The protein below binds the small molecule below.
Small molecule (SMILES): CC(=O)N[C@@H]1[C@@H](O)[C@H](O)[C@@H](CO)O[C@H]1O

Binding-site contacts:
Ligand atom C4 contacts residue ASN165 of chain 1.C at 4.3 Å.
Ligand atom C1 contacts residue ASN165 of chain 1.C at 1.4 Å.
Ligand atom C8 contacts residue ASN165 of chain 1.C at 3.4 Å.
Ligand atom C3 contacts residue ASN165 of chain 1.C at 3.8 Å.
Ligand atom O6 contacts residue THR167 of chain 1.C at 4.1 Å.
Ligand atom C5 contacts residue ASN165 of chain 1.C at 3.7 Å.
Ligand atom C7 contacts residue ASN165 of chain 1.C at 3.8 Å.
Ligand atom C2 contacts residue ASN165 of chain 1.C at 2.5 Å.
Ligand atom O3 contacts residue GLU132 of chain 1.C at 4.1 Å.
Ligand atom N2 contacts residue ASN165 of chain 1.C at 2.9 Å (h-bond).
Ligand atom C6 contacts residue THR167 of chain 1.C at 4.3 Å.
Ligand atom O6 contacts residue GLN115 of chain 1.C at 3.9 Å.
Ligand atom O5 contacts residue ASN165 of chain 1.C at 2.4 Å (h-bond).

Sequence of chain 1.C:
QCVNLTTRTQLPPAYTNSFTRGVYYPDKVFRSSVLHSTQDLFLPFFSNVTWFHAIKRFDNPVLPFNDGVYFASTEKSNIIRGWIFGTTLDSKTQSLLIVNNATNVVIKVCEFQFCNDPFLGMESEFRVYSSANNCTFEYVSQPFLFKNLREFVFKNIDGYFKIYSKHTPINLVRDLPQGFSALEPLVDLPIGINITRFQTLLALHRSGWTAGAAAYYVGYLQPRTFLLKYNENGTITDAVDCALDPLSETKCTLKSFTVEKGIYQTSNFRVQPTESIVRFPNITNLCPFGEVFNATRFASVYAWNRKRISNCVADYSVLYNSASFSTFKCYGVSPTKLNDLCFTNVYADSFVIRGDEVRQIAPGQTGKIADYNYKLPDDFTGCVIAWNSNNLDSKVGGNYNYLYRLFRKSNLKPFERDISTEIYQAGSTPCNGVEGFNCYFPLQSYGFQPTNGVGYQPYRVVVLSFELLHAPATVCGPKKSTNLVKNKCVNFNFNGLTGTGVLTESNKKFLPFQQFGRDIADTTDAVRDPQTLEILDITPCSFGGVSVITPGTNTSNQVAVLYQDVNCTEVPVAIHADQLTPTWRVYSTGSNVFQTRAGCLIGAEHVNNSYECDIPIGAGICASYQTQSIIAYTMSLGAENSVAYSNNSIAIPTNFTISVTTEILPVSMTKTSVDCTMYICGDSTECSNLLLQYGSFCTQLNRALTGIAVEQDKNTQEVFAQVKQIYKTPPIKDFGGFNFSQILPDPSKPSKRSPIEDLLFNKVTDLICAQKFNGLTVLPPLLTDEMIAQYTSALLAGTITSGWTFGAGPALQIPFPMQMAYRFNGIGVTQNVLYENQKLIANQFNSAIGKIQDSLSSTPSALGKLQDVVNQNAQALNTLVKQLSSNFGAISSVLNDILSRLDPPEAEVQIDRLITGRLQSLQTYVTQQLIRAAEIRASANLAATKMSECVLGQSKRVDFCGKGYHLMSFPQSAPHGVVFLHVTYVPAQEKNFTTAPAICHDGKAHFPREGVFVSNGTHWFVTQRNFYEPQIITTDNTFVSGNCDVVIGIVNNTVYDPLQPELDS